A small-molecule ligand and the protein it binds are described below.
Small molecule (SMILES): CN(C)[C@H]1CCCC[C@@H]1Nc1ccc(S(=O)(=O)Nc2nc3ccc(OCC4CCCC4)cc3s2)c(F)c1

Sequence of chain 1.A:
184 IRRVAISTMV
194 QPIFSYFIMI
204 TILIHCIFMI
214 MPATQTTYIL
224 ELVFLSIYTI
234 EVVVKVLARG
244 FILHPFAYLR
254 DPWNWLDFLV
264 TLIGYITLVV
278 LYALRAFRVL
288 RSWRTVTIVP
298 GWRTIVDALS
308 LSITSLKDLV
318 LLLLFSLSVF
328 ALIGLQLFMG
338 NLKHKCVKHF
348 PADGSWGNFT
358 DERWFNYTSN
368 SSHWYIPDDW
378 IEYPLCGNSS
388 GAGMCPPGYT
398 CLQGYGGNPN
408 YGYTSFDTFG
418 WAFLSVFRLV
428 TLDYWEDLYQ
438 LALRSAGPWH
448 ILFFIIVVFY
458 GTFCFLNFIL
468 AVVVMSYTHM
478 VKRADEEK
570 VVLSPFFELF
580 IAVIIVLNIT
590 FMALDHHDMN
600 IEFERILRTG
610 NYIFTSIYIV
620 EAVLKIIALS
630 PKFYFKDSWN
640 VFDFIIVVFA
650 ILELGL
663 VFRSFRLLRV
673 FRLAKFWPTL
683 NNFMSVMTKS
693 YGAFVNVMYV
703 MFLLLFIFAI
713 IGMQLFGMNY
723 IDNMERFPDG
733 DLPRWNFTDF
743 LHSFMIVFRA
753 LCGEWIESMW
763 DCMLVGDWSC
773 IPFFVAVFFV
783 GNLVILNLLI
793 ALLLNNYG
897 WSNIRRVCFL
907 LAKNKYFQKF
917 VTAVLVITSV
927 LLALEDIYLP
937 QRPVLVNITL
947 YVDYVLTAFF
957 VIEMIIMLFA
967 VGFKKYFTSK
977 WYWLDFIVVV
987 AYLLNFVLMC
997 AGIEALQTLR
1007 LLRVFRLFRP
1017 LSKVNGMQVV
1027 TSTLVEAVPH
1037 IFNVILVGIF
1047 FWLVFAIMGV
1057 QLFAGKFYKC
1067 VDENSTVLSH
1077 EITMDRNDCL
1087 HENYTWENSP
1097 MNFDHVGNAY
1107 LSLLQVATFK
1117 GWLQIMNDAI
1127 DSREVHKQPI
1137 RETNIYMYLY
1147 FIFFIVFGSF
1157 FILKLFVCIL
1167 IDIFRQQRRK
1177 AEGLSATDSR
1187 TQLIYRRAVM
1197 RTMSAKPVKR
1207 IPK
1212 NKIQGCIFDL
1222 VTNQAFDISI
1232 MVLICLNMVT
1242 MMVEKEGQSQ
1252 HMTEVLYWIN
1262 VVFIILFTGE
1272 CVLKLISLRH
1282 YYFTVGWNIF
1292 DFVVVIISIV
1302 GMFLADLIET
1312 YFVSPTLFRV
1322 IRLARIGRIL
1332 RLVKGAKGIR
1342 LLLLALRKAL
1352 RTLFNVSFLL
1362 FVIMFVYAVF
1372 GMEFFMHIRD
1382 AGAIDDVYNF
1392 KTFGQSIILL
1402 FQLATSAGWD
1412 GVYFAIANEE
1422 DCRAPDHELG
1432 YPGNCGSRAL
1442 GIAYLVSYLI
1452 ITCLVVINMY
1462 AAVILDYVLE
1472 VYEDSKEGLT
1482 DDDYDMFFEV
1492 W

Binding-site contacts:
Ligand atom C07 contacts residue MET1303 of chain 1.A at 3.8 Å (hydrophobic).
Ligand atom O03 contacts residue ILE1322 of chain 1.A at 3.9 Å.
Ligand atom C15 contacts residue ARG1326 of chain 1.A at 3.7 Å.
Ligand atom O03 contacts residue GLY1302 of chain 1.A at 3.3 Å.
Ligand atom C20 contacts residue ILE1298 of chain 1.A at 3.4 Å (hydrophobic).
Ligand atom C26 contacts residue ILE1298 of chain 1.A at 3.5 Å (hydrophobic).
Ligand atom C01 contacts residue TRP1259 of chain 1.A at 3.6 Å (hydrophobic).
Ligand atom C10 contacts residue TYR1258 of chain 1.A at 3.7 Å (hydrophobic).
Ligand atom C23 contacts residue LEU1305 of chain 1.A at 3.4 Å (hydrophobic).
Ligand atom C11 contacts residue MET1303 of chain 1.A at 3.6 Å (hydrophobic).
Ligand atom C11 contacts residue TYR1258 of chain 1.A at 3.8 Å (hydrophobic).
Ligand atom N04 contacts residue MET1303 of chain 1.A at 3.9 Å.
Ligand atom O01 contacts residue ARG1323 of chain 1.A at 2.9 Å (salt-bridge).
Ligand atom C18 contacts residue ILE1322 of chain 1.A at 3.5 Å (hydrophobic).
Ligand atom C12 contacts residue TYR1258 of chain 1.A at 3.9 Å (hydrophobic).
Ligand atom C22 contacts residue LEU1305 of chain 1.A at 3.3 Å (hydrophobic).
Ligand atom C20 contacts residue ALA1325 of chain 1.A at 3.6 Å (hydrophobic).
Ligand atom C15 contacts residue MET1303 of chain 1.A at 3.7 Å (hydrophobic).
Ligand atom N04 contacts residue ARG1329 of chain 1.A at 3.3 Å (salt-bridge).
Ligand atom C19 contacts residue ALA1325 of chain 1.A at 3.4 Å (hydrophobic).
Ligand atom O02 contacts residue TYR1258 of chain 1.A at 3.9 Å.
Ligand atom C01 contacts residue TYR1258 of chain 1.A at 3.9 Å (hydrophobic).
Ligand atom C02 contacts residue GLU1255 of chain 1.A at 3.6 Å.
Ligand atom F01 contacts residue ARG1323 of chain 1.A at 3.5 Å.
Ligand atom C19 contacts residue GLY1302 of chain 1.A at 3.4 Å.
Ligand atom C06 contacts residue ASP1307 of chain 1.A at 3.9 Å.
Ligand atom C27 contacts residue SER1299 of chain 1.A at 3.9 Å.
Ligand atom C10 contacts residue VAL1262 of chain 1.A at 3.7 Å (hydrophobic).
Ligand atom C10 contacts residue MET1303 of chain 1.A at 3.6 Å (hydrophobic).
Ligand atom N04 contacts residue ARG1326 of chain 1.A at 3.7 Å.
Ligand atom C20 contacts residue GLY1302 of chain 1.A at 3.8 Å.
Ligand atom O02 contacts residue ASN1261 of chain 1.A at 3.3 Å.
Ligand atom C18 contacts residue GLY1302 of chain 1.A at 3.9 Å.
Ligand atom C26 contacts residue GLY1302 of chain 1.A at 3.8 Å.
Ligand atom C06 contacts residue MET1303 of chain 1.A at 3.8 Å (hydrophobic).
Ligand atom C26 contacts residue ALA1325 of chain 1.A at 3.4 Å (hydrophobic).
Ligand atom F01 contacts residue PHE1319 of chain 1.A at 3.3 Å.
Ligand atom N03 contacts residue ARG1329 of chain 1.A at 3.5 Å (salt-bridge).
Ligand atom O03 contacts residue ALA1325 of chain 1.A at 3.6 Å.
Ligand atom N03 contacts residue ARG1326 of chain 1.A at 3.8 Å.